Binding-site contacts:
Ligand atom O5 contacts residue ASN166 of chain 1.K at 2.6 Å (h-bond).
Ligand atom C8 contacts residue ASN166 of chain 1.K at 3.9 Å.
Ligand atom C3 contacts residue ASN166 of chain 1.K at 3.7 Å.
Ligand atom O6 contacts residue ASN166 of chain 1.K at 4.1 Å.
Ligand atom C4 contacts residue ASN166 of chain 1.K at 4.3 Å.
Ligand atom O6 contacts residue PHE165 of chain 1.K at 3.0 Å.
Ligand atom C7 contacts residue ASN166 of chain 1.K at 3.4 Å.
Ligand atom N2 contacts residue ASN166 of chain 1.K at 2.5 Å (h-bond).
Ligand atom C6 contacts residue PHE165 of chain 1.K at 3.6 Å (hydrophobic).
Ligand atom C5 contacts residue ASN166 of chain 1.K at 3.9 Å.
Ligand atom O7 contacts residue ASN166 of chain 1.K at 4.1 Å.
Ligand atom C1 contacts residue PHE165 of chain 1.K at 4.3 Å (hydrophobic).
Ligand atom C1 contacts residue ASN166 of chain 1.K at 1.5 Å.
Ligand atom O5 contacts residue PHE165 of chain 1.K at 3.4 Å.
Ligand atom C2 contacts residue ASN166 of chain 1.K at 2.3 Å.
Ligand atom C5 contacts residue PHE165 of chain 1.K at 4.1 Å (hydrophobic).

Sequence of chain 1.K:
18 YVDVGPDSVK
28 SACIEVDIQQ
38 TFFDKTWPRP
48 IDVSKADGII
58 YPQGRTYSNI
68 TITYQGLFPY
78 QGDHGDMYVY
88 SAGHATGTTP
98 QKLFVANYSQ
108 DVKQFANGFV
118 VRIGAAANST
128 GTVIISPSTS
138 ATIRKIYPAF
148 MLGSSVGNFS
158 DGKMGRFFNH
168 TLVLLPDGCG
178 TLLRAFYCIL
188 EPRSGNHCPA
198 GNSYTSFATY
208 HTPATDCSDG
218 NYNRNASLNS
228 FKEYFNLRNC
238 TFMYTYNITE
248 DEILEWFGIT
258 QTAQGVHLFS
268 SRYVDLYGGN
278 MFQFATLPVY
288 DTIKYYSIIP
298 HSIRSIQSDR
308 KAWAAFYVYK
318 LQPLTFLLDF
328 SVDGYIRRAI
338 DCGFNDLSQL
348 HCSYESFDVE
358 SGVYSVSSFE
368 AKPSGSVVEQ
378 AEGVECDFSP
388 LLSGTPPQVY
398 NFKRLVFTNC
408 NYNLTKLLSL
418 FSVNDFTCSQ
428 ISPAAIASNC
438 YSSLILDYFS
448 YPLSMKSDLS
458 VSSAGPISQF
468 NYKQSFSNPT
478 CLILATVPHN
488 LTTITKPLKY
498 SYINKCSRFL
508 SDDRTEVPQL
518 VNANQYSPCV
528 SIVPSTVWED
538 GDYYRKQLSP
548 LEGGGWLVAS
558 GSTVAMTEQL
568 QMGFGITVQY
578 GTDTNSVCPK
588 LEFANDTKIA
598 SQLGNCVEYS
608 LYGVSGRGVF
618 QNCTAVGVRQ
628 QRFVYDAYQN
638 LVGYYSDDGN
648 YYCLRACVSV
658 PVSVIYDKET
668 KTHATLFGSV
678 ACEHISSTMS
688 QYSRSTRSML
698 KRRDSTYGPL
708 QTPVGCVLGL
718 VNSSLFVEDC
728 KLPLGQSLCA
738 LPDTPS

This protein binds this small molecule.
Small molecule (SMILES): CC(=O)N[C@@H]1[C@@H](O)[C@H](O)[C@@H](CO)O[C@H]1O